Binding-site contacts:
Ligand atom O7 contacts residue ASN12 of chain 41.F at 3.7 Å.
Ligand atom C5 contacts residue ASN12 of chain 41.F at 4.1 Å.
Ligand atom N2 contacts residue ASN12 of chain 41.F at 3.8 Å.
Ligand atom C1 contacts residue ASN12 of chain 41.F at 2.1 Å.
Ligand atom C7 contacts residue ASN12 of chain 41.F at 3.9 Å.
Ligand atom O5 contacts residue ASN12 of chain 41.F at 2.7 Å (h-bond).
Ligand atom C2 contacts residue ASN12 of chain 41.F at 3.2 Å.

The protein below binds the small molecule below.
Small molecule (SMILES): CC(=O)N[C@H]1[C@H](O[C@H]2[C@H](O)[C@@H](NC(C)=O)CO[C@@H]2CO)O[C@H](CO)[C@@H](O)[C@@H]1O

Sequence of chain 41.F:
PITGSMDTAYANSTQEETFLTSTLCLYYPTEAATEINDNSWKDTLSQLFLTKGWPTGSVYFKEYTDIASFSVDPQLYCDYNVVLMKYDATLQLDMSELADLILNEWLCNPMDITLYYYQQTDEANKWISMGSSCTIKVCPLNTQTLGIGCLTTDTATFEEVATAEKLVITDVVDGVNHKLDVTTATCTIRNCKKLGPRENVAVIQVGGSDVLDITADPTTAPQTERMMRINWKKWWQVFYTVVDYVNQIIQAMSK